Binding-site contacts:
Ligand atom C3 contacts residue MAN5 of chain 1.O at 3.8 Å.
Ligand atom O6 contacts residue MAN5 of chain 1.O at 3.5 Å.
Ligand atom O2 contacts residue THR168 of chain 1.C at 3.2 Å (h-bond).
Ligand atom C1 contacts residue MAN5 of chain 1.O at 3.2 Å.
Ligand atom O3 contacts residue GLN170 of chain 1.C at 3.5 Å (h-bond).
Ligand atom C2 contacts residue THR168 of chain 1.C at 4.1 Å.
Ligand atom O4 contacts residue THR168 of chain 1.C at 4.2 Å.
Ligand atom C1 contacts residue GLN170 of chain 1.C at 4.5 Å.
Ligand atom O3 contacts residue THR169 of chain 1.C at 3.5 Å (h-bond).
Ligand atom C2 contacts residue ARG172 of chain 1.D at 4.1 Å.
Ligand atom O5 contacts residue MAN5 of chain 1.O at 2.7 Å (h-bond).
Ligand atom C3 contacts residue GLN170 of chain 1.C at 3.5 Å.
Ligand atom O3 contacts residue THR168 of chain 1.C at 3.0 Å (h-bond).
Ligand atom C3 contacts residue THR168 of chain 1.C at 3.8 Å.
Ligand atom O2 contacts residue GLN170 of chain 1.C at 4.0 Å.
Ligand atom C2 contacts residue GLN170 of chain 1.C at 3.5 Å.
Ligand atom O2 contacts residue ARG172 of chain 1.D at 2.8 Å (salt-bridge).
Ligand atom C4 contacts residue THR168 of chain 1.C at 4.0 Å.
Ligand atom C2 contacts residue MAN5 of chain 1.O at 3.6 Å.
Ligand atom C5 contacts residue MAN5 of chain 1.O at 3.7 Å.
Ligand atom C4 contacts residue MAN5 of chain 1.O at 4.5 Å.

Sequence of chain 1.D:
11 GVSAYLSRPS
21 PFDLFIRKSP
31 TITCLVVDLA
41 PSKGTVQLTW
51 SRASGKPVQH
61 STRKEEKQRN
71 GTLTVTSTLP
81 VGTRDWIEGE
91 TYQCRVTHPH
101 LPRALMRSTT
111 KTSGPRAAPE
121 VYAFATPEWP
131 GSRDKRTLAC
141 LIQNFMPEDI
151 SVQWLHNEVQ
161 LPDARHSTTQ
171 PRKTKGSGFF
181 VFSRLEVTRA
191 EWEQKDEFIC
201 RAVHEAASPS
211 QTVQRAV

This protein binds this small molecule.
Small molecule (SMILES): OC[C@H]1O[C@H](O)[C@@H](O)[C@@H](O)[C@@H]1O

Sequence of chain 1.C:
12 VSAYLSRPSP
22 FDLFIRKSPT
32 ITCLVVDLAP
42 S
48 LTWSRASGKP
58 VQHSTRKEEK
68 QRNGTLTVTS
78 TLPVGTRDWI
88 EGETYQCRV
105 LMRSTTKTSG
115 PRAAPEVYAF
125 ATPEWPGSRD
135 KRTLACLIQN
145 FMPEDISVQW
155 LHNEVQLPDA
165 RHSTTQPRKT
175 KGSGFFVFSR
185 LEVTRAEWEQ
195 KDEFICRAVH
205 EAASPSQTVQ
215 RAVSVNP